The protein below binds the small molecule below.
Small molecule (SMILES): O=CCCCC1CCNCC1

Sequence of chain 1.A:
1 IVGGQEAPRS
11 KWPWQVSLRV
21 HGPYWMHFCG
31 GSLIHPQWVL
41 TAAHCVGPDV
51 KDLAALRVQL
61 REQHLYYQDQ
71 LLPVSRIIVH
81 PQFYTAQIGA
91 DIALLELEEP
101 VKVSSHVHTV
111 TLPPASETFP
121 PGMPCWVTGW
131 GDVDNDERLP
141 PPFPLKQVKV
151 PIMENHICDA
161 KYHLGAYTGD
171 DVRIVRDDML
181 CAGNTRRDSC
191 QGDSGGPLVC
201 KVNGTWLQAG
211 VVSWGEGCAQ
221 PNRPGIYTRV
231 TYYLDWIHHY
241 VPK

Binding-site contacts:
Ligand atom O12 contacts residue SER194 of chain 1.A at 2.3 Å (h-bond).
Ligand atom C9 contacts residue SER213 of chain 1.A at 4.3 Å.
Ligand atom C7 contacts residue CYS190 of chain 1.A at 4.2 Å (hydrophobic).
Ligand atom O12 contacts residue ASP193 of chain 1.A at 3.5 Å (salt-bridge).
Ligand atom C10 contacts residue GLY192 of chain 1.A at 4.1 Å.
Ligand atom C4 contacts residue GLY215 of chain 1.A at 4.3 Å.
Ligand atom C4 contacts residue TRP214 of chain 1.A at 3.7 Å (hydrophobic).
Ligand atom C9 contacts residue SER194 of chain 1.A at 2.5 Å.
Ligand atom C7 contacts residue SER194 of chain 1.A at 3.7 Å.
Ligand atom C2 contacts residue SER189 of chain 1.A at 3.5 Å.
Ligand atom C3 contacts residue TRP214 of chain 1.A at 4.0 Å (hydrophobic).
Ligand atom C8 contacts residue SER194 of chain 1.A at 3.6 Å.
Ligand atom C1 contacts residue ASP188 of chain 1.A at 3.5 Å.
Ligand atom N6 contacts residue ASP188 of chain 1.A at 2.7 Å (salt-bridge).
Ligand atom C2 contacts residue GLN191 of chain 1.A at 3.9 Å.
Ligand atom C1 contacts residue CYS190 of chain 1.A at 4.2 Å (hydrophobic).
Ligand atom C5 contacts residue ILE226 of chain 1.A at 4.1 Å (hydrophobic).
Ligand atom C5 contacts residue GLY215 of chain 1.A at 4.2 Å.
Ligand atom C2 contacts residue CYS218 of chain 1.A at 4.0 Å (hydrophobic).
Ligand atom C1 contacts residue CYS218 of chain 1.A at 3.8 Å (hydrophobic).
Ligand atom O12 contacts residue GLY192 of chain 1.A at 2.9 Å (h-bond).
Ligand atom C1 contacts residue GLY217 of chain 1.A at 3.9 Å.
Ligand atom C8 contacts residue GLN191 of chain 1.A at 3.5 Å.
Ligand atom C5 contacts residue GLY225 of chain 1.A at 3.5 Å.
Ligand atom O12 contacts residue GLN191 of chain 1.A at 3.4 Å.
Ligand atom C9 contacts residue HIS44 of chain 1.A at 4.1 Å.
Ligand atom C1 contacts residue SER189 of chain 1.A at 3.1 Å.
Ligand atom C5 contacts residue TRP214 of chain 1.A at 3.5 Å (hydrophobic).
Ligand atom O12 contacts residue CYS190 of chain 1.A at 3.3 Å (h-bond).
Ligand atom C5 contacts residue ASP188 of chain 1.A at 3.7 Å.
Ligand atom C4 contacts residue SER189 of chain 1.A at 3.4 Å.
Ligand atom C4 contacts residue VAL212 of chain 1.A at 3.7 Å (hydrophobic).
Ligand atom C7 contacts residue VAL212 of chain 1.A at 4.0 Å (hydrophobic).
Ligand atom N6 contacts residue SER189 of chain 1.A at 2.8 Å (h-bond).
Ligand atom N6 contacts residue GLY225 of chain 1.A at 4.1 Å.
Ligand atom C3 contacts residue GLY215 of chain 1.A at 4.1 Å.
Ligand atom C10 contacts residue SER194 of chain 1.A at 1.4 Å.
Ligand atom C10 contacts residue HIS44 of chain 1.A at 4.0 Å.
Ligand atom C5 contacts residue SER189 of chain 1.A at 3.5 Å.
Ligand atom C2 contacts residue CYS190 of chain 1.A at 3.6 Å (hydrophobic).